Sequence of chain 51.A:
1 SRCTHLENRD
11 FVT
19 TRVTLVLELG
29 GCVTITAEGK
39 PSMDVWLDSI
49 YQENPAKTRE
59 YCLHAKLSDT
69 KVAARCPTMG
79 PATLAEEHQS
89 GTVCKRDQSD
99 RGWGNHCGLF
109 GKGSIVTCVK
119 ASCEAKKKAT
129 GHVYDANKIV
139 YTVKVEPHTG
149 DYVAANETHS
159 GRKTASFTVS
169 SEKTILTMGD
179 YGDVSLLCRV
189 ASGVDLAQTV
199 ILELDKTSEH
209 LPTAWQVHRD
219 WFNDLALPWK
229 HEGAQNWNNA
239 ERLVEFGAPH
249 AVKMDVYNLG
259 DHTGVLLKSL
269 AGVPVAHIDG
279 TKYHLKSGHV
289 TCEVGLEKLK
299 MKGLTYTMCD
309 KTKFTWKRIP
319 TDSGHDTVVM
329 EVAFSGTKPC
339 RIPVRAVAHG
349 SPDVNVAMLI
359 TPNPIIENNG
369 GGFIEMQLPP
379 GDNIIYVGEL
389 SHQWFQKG

This small molecule binds to this protein.
Small molecule (SMILES): CC(=O)N[C@@H]1[C@@H](O)[C@H](O)[C@@H](CO)O[C@H]1O

Sequence of chain 51.C:
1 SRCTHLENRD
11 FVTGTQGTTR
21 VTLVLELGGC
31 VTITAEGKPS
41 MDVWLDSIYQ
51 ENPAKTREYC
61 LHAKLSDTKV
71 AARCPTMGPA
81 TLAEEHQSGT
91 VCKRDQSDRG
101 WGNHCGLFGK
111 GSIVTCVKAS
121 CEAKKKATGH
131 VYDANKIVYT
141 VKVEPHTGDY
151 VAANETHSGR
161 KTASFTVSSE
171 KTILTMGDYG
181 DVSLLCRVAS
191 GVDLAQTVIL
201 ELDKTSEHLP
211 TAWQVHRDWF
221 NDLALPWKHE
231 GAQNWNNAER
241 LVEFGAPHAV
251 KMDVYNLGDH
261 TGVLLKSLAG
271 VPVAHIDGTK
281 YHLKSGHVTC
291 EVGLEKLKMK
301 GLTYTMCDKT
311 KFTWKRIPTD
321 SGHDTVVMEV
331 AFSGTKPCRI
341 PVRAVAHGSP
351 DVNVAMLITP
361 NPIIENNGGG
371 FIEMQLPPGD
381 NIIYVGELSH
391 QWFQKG

Binding-site contacts:
Ligand atom N2 contacts residue ASN154 of chain 51.A at 3.0 Å (h-bond).
Ligand atom C1 contacts residue HIS104 of chain 51.C at 3.5 Å.
Ligand atom C3 contacts residue HIS104 of chain 51.C at 3.7 Å.
Ligand atom C2 contacts residue HIS104 of chain 51.C at 4.2 Å.
Ligand atom C2 contacts residue ASN154 of chain 51.A at 2.5 Å.
Ligand atom O4 contacts residue HIS104 of chain 51.C at 3.8 Å.
Ligand atom C5 contacts residue HIS104 of chain 51.C at 3.4 Å.
Ligand atom O5 contacts residue HIS104 of chain 51.C at 3.7 Å.
Ligand atom C6 contacts residue HIS104 of chain 51.C at 3.8 Å.
Ligand atom O7 contacts residue ASN154 of chain 51.A at 3.2 Å (h-bond).
Ligand atom C4 contacts residue HIS104 of chain 51.C at 4.0 Å.
Ligand atom C5 contacts residue ASN154 of chain 51.A at 3.6 Å.
Ligand atom C7 contacts residue ASN154 of chain 51.A at 3.5 Å.
Ligand atom O6 contacts residue HIS104 of chain 51.C at 3.6 Å.
Ligand atom C4 contacts residue ASN154 of chain 51.A at 4.2 Å.
Ligand atom C3 contacts residue ASN154 of chain 51.A at 3.8 Å.
Ligand atom C1 contacts residue ASN154 of chain 51.A at 1.4 Å.
Ligand atom O5 contacts residue ASN154 of chain 51.A at 2.3 Å (h-bond).